Sequence of chain 2.C:
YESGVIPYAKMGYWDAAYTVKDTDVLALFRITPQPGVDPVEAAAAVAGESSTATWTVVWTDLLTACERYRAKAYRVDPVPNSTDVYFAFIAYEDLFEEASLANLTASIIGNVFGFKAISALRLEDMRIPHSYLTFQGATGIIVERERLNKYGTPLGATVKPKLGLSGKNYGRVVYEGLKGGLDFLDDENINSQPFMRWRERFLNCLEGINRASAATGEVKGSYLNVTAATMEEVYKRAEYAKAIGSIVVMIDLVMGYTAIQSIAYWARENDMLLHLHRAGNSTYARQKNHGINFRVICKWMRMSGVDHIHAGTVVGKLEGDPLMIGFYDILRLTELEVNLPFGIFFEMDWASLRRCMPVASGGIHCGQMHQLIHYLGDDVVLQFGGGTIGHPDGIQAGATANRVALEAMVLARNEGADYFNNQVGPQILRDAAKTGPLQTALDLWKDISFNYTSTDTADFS

The small molecule below binds the protein below.
Small molecule (SMILES): O=C(O)[C@@](O)(COP(=O)(O)O)[C@H](O)[C@H](O)COP(=O)(O)O

Sequence of chain 1.G:
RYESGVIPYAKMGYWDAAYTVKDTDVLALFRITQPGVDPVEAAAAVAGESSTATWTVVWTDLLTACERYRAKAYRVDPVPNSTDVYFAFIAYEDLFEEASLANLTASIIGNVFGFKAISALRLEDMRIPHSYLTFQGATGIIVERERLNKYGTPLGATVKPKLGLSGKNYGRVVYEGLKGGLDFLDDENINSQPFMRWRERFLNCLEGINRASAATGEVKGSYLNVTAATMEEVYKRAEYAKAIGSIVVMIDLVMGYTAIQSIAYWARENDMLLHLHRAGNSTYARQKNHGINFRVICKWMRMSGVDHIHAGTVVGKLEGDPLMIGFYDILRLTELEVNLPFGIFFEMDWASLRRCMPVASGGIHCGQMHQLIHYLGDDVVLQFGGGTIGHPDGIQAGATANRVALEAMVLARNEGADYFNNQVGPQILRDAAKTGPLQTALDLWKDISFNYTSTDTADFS

Binding-site contacts:
Ligand atom O2 contacts residue ASP207 of chain 2.C at 3.4 Å (salt-bridge).
Ligand atom C3 contacts residue KCX205 of chain 2.C at 3.0 Å.
Ligand atom P1 contacts residue THR69 of chain 1.G at 3.4 Å.
Ligand atom O1P contacts residue TRP70 of chain 1.G at 3.3 Å.
Ligand atom O7 contacts residue MG1 of chain 2.U at 2.2 Å.
Ligand atom O1P contacts residue THR69 of chain 1.G at 3.4 Å (h-bond).
Ligand atom O1P contacts residue LYS337 of chain 2.C at 3.0 Å (salt-bridge).
Ligand atom O3 contacts residue HIS297 of chain 2.C at 3.0 Å (h-bond).
Ligand atom O7 contacts residue LYS181 of chain 2.C at 2.8 Å (salt-bridge).
Ligand atom O1P contacts residue GLY384 of chain 2.C at 2.8 Å (h-bond).
Ligand atom O4 contacts residue GLY383 of chain 2.C at 3.2 Å.
Ligand atom O6P contacts residue HIS330 of chain 2.C at 2.7 Å (h-bond).
Ligand atom O6 contacts residue LYS337 of chain 2.C at 2.9 Å (salt-bridge).
Ligand atom O6 contacts residue GLU64 of chain 1.G at 3.4 Å (salt-bridge).
Ligand atom O4 contacts residue SER382 of chain 2.C at 2.8 Å (h-bond).
Ligand atom O7 contacts residue GLU208 of chain 2.C at 3.1 Å (salt-bridge).
Ligand atom O3P contacts residue GLY407 of chain 2.C at 2.7 Å (h-bond).
Ligand atom O5 contacts residue LEU338 of chain 2.C at 3.3 Å.
Ligand atom O2P contacts residue GLY406 of chain 2.C at 2.9 Å (h-bond).
Ligand atom O7 contacts residue LYS179 of chain 2.C at 3.4 Å (salt-bridge).
Ligand atom O2 contacts residue KCX205 of chain 2.C at 3.1 Å (h-bond).
Ligand atom O5P contacts residue ARG298 of chain 2.C at 2.9 Å (salt-bridge).
Ligand atom C contacts residue ASN127 of chain 1.G at 3.4 Å.
Ligand atom O7 contacts residue ASN127 of chain 1.G at 2.8 Å (h-bond).
Ligand atom C3 contacts residue MG1 of chain 2.U at 3.2 Å.
Ligand atom O1 contacts residue LYS179 of chain 2.C at 3.2 Å (salt-bridge).
Ligand atom C contacts residue MG1 of chain 2.U at 2.9 Å.
Ligand atom O3 contacts residue KCX205 of chain 2.C at 2.5 Å (h-bond).
Ligand atom O7 contacts residue ASP207 of chain 2.C at 3.1 Å (salt-bridge).
Ligand atom O2 contacts residue THR177 of chain 2.C at 2.7 Å (h-bond).
Ligand atom O2 contacts residue MG1 of chain 2.U at 2.3 Å.
Ligand atom O2 contacts residue LYS179 of chain 2.C at 3.1 Å (salt-bridge).
Ligand atom C2 contacts residue MG1 of chain 2.U at 2.9 Å.
Ligand atom O3P contacts residue LYS179 of chain 2.C at 3.4 Å.
Ligand atom O6P contacts residue SER382 of chain 2.C at 3.3 Å (h-bond).
Ligand atom O4P contacts residue ARG298 of chain 2.C at 3.0 Å (salt-bridge).
Ligand atom O3 contacts residue MG1 of chain 2.U at 2.3 Å.
Ligand atom O3 contacts residue GLU208 of chain 2.C at 3.0 Å (salt-bridge).
Ligand atom O1P contacts residue GLY383 of chain 2.C at 3.3 Å.
Ligand atom O3P contacts residue THR69 of chain 1.G at 2.6 Å (h-bond).